Binding-site contacts:
Ligand atom OXT contacts residue MET268 of chain 1.B at 3.3 Å.
Ligand atom NH1 contacts residue ASP271 of chain 1.B at 3.0 Å (salt-bridge).
Ligand atom CB contacts residue GLY392 of chain 1.B at 3.3 Å.
Ligand atom CG contacts residue HIS269 of chain 1.B at 3.8 Å.
Ligand atom CD contacts residue MET268 of chain 1.B at 3.8 Å (hydrophobic).
Ligand atom C contacts residue ARG232 of chain 1.B at 3.5 Å.
Ligand atom N contacts residue PHE158 of chain 1.B at 3.8 Å.
Ligand atom CD contacts residue MET393 of chain 1.B at 3.4 Å (hydrophobic).
Ligand atom CZ contacts residue CYS398 of chain 1.B at 1.7 Å (hydrophobic).
Ligand atom NH1 contacts residue ARG160 of chain 1.B at 3.4 Å.
Ligand atom CD contacts residue HIS269 of chain 1.B at 3.8 Å.
Ligand atom OXT contacts residue ARG232 of chain 1.B at 2.8 Å (salt-bridge).
Ligand atom CZ contacts residue HIS269 of chain 1.B at 3.5 Å.
Ligand atom NH1 contacts residue HIS269 of chain 1.B at 3.7 Å.
Ligand atom CA contacts residue PHE158 of chain 1.B at 3.7 Å (hydrophobic).
Ligand atom NE contacts residue ASP161 of chain 1.B at 2.9 Å (salt-bridge).
Ligand atom N contacts residue ASN155 of chain 1.B at 2.7 Å (h-bond).
Ligand atom CZ contacts residue ASP271 of chain 1.B at 3.7 Å.
Ligand atom NE contacts residue CYS398 of chain 1.B at 2.8 Å (h-bond).
Ligand atom CG contacts residue ASP161 of chain 1.B at 3.4 Å.
Ligand atom OXT contacts residue LEU44 of chain 1.B at 3.4 Å.
Ligand atom NH1 contacts residue ASP161 of chain 1.B at 3.3 Å (salt-bridge).
Ligand atom CG contacts residue MET268 of chain 1.B at 3.8 Å (hydrophobic).
Ligand atom CZ contacts residue ASP161 of chain 1.B at 3.9 Å.
Ligand atom CD contacts residue ASP161 of chain 1.B at 3.7 Å.
Ligand atom NH1 contacts residue GLY215 of chain 1.B at 3.5 Å.
Ligand atom CA contacts residue GLY392 of chain 1.B at 3.6 Å.
Ligand atom O contacts residue ARG232 of chain 1.B at 2.8 Å (salt-bridge).
Ligand atom CB contacts residue MET393 of chain 1.B at 3.5 Å (hydrophobic).
Ligand atom NH1 contacts residue CYS398 of chain 1.B at 2.5 Å (h-bond).
Ligand atom N contacts residue GLY392 of chain 1.B at 2.8 Å (h-bond).
Ligand atom CA contacts residue ARG180 of chain 1.B at 3.8 Å.
Ligand atom CA contacts residue ASN155 of chain 1.B at 3.3 Å.
Ligand atom CB contacts residue PHE158 of chain 1.B at 3.7 Å (hydrophobic).
Ligand atom N contacts residue LEU44 of chain 1.B at 2.8 Å (h-bond).
Ligand atom C contacts residue ARG180 of chain 1.B at 3.8 Å.
Ligand atom NE contacts residue HIS269 of chain 1.B at 3.1 Å (h-bond).
Ligand atom CG contacts residue ARG180 of chain 1.B at 3.7 Å.
Ligand atom CD contacts residue CYS398 of chain 1.B at 3.2 Å (hydrophobic).
Ligand atom O contacts residue ARG180 of chain 1.B at 2.9 Å (salt-bridge).

Sequence of chain 1.B:
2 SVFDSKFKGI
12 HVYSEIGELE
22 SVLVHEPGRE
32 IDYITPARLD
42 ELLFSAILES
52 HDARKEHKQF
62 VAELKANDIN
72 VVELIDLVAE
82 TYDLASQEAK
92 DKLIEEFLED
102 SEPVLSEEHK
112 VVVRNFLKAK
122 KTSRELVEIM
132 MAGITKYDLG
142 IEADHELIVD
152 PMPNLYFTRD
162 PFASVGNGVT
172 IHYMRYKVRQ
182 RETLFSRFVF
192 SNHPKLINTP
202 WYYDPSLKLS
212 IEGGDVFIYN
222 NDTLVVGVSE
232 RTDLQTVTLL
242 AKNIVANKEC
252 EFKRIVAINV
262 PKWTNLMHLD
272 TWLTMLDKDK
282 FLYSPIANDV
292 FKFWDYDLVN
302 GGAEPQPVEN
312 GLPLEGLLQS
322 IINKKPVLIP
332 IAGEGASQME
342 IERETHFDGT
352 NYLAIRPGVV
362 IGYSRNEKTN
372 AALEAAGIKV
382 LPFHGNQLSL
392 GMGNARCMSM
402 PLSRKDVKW

The protein below binds the small molecule below.
Small molecule (SMILES): NC(=[NH2+])NCCC[C@H](N)C(=O)O